Sequence of chain 1.D:
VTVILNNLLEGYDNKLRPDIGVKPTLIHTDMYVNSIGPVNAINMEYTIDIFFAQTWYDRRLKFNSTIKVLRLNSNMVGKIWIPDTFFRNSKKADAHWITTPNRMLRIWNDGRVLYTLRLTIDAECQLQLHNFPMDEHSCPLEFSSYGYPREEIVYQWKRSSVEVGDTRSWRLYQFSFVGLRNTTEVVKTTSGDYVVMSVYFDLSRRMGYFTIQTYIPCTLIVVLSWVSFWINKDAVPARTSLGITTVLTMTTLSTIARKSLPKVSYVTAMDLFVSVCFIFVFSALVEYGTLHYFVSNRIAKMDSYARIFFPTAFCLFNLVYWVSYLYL

Binding-site contacts:
Ligand atom O6 contacts residue TRP222 of chain 1.D at 4.0 Å.
Ligand atom O5 contacts residue ASN247 of chain 1.D at 2.3 Å (h-bond).
Ligand atom O7 contacts residue ARG224 of chain 1.D at 3.4 Å.
Ligand atom C2 contacts residue SER226 of chain 1.D at 3.8 Å.
Ligand atom O5 contacts residue TRP222 of chain 1.D at 4.1 Å.
Ligand atom O7 contacts residue LYS223 of chain 1.D at 4.5 Å.
Ligand atom C5 contacts residue ASN247 of chain 1.D at 3.6 Å.
Ligand atom C2 contacts residue ASN247 of chain 1.D at 2.6 Å.
Ligand atom C1 contacts residue TRP222 of chain 1.D at 4.2 Å (hydrophobic).
Ligand atom N2 contacts residue SER226 of chain 1.D at 3.0 Å (h-bond).
Ligand atom C4 contacts residue ASN247 of chain 1.D at 4.3 Å.
Ligand atom C7 contacts residue ARG224 of chain 1.D at 4.5 Å.
Ligand atom C5 contacts residue LYS223 of chain 1.D at 4.3 Å.
Ligand atom O7 contacts residue ASN247 of chain 1.D at 3.7 Å.
Ligand atom C8 contacts residue SER226 of chain 1.D at 3.8 Å.
Ligand atom C1 contacts residue SER226 of chain 1.D at 3.4 Å.
Ligand atom O3 contacts residue ARG224 of chain 1.D at 4.4 Å.
Ligand atom C1 contacts residue ASN247 of chain 1.D at 1.4 Å.
Ligand atom C5 contacts residue TRP222 of chain 1.D at 4.4 Å (hydrophobic).
Ligand atom N2 contacts residue ASN247 of chain 1.D at 3.0 Å (h-bond).
Ligand atom C7 contacts residue ASN247 of chain 1.D at 3.8 Å.
Ligand atom C7 contacts residue SER226 of chain 1.D at 3.8 Å.
Ligand atom C3 contacts residue ASN247 of chain 1.D at 3.9 Å.

This protein binds this small molecule.
Small molecule (SMILES): CC(=O)N[C@H]1[C@H](O[C@H]2[C@H](O)[C@@H](NC(C)=O)CO[C@@H]2CO)O[C@H](CO)[C@@H](O)[C@@H]1O